The small molecule below binds the protein below.
Small molecule (SMILES): CC(=O)N[C@@H]1[C@@H](O)[C@H](O)[C@@H](CO)O[C@H]1O

Sequence of chain 1.C:
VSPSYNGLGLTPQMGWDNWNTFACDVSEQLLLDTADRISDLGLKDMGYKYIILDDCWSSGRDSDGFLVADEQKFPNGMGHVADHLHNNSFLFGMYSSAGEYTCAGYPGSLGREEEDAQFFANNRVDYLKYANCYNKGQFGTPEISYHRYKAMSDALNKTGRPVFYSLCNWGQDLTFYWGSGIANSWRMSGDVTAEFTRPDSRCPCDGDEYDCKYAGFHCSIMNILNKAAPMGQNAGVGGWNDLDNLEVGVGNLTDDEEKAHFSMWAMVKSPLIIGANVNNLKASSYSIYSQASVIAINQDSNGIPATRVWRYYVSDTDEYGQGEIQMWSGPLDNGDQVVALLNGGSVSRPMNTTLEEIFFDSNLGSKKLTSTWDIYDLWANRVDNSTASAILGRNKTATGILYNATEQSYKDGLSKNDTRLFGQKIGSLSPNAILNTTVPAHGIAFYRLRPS

Binding-site contacts:
Ligand atom C8 contacts residue ASP63 of chain 1.C at 4.1 Å.
Ligand atom O7 contacts residue THR417 of chain 1.C at 3.3 Å.
Ligand atom C7 contacts residue ASN422 of chain 1.C at 3.3 Å.
Ligand atom C3 contacts residue ASN422 of chain 1.C at 3.7 Å.
Ligand atom N2 contacts residue ASP63 of chain 1.C at 3.0 Å (salt-bridge).
Ligand atom O5 contacts residue ASN422 of chain 1.C at 2.4 Å (h-bond).
Ligand atom C8 contacts residue GLY60 of chain 1.C at 4.0 Å.
Ligand atom O3 contacts residue ASP63 of chain 1.C at 4.4 Å.
Ligand atom C8 contacts residue ASN422 of chain 1.C at 4.4 Å.
Ligand atom C1 contacts residue THR424 of chain 1.C at 4.5 Å.
Ligand atom N2 contacts residue ASN422 of chain 1.C at 2.8 Å (h-bond).
Ligand atom C7 contacts residue ASP63 of chain 1.C at 4.0 Å.
Ligand atom O5 contacts residue GLU425 of chain 1.C at 4.0 Å.
Ligand atom C2 contacts residue ASN422 of chain 1.C at 2.4 Å.
Ligand atom C8 contacts residue THR417 of chain 1.C at 3.8 Å.
Ligand atom C4 contacts residue ASN422 of chain 1.C at 4.2 Å.
Ligand atom C7 contacts residue THR417 of chain 1.C at 3.9 Å.
Ligand atom C3 contacts residue ASP63 of chain 1.C at 3.7 Å.
Ligand atom C5 contacts residue ASN422 of chain 1.C at 3.7 Å.
Ligand atom O7 contacts residue ASN422 of chain 1.C at 3.3 Å (h-bond).
Ligand atom C2 contacts residue ASP63 of chain 1.C at 3.6 Å.
Ligand atom C1 contacts residue ASP63 of chain 1.C at 3.8 Å.
Ligand atom C1 contacts residue ASN422 of chain 1.C at 1.4 Å.